Sequence of chain 1.H:
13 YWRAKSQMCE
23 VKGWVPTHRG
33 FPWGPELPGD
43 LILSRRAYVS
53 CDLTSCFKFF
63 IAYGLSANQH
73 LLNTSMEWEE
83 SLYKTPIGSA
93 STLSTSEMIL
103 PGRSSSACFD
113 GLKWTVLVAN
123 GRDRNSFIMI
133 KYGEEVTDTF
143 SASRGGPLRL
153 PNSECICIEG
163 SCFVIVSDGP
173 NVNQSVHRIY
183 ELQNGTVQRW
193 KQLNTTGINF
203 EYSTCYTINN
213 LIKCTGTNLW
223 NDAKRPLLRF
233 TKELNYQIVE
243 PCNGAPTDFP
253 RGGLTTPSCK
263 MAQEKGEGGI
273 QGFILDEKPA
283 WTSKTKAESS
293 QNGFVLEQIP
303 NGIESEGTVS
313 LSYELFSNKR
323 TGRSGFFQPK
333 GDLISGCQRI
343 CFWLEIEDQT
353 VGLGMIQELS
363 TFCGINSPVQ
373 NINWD

The small molecule below binds the protein below.
Small molecule (SMILES): CC(=O)N[C@@H]1[C@@H](O)[C@H](O)[C@@H](CO)O[C@H]1O

Binding-site contacts:
Ligand atom C8 contacts residue ASN196 of chain 1.H at 3.9 Å.
Ligand atom C7 contacts residue ASN196 of chain 1.H at 3.7 Å.
Ligand atom C1 contacts residue THR198 of chain 1.H at 3.3 Å.
Ligand atom C6 contacts residue THR198 of chain 1.H at 4.1 Å.
Ligand atom O5 contacts residue THR198 of chain 1.H at 3.1 Å (h-bond).
Ligand atom O5 contacts residue ASN196 of chain 1.H at 2.3 Å (h-bond).
Ligand atom C4 contacts residue ASN196 of chain 1.H at 4.1 Å.
Ligand atom C3 contacts residue ASN196 of chain 1.H at 3.7 Å.
Ligand atom N2 contacts residue ASN196 of chain 1.H at 2.9 Å (h-bond).
Ligand atom C1 contacts residue ASN196 of chain 1.H at 1.4 Å.
Ligand atom C2 contacts residue ASN196 of chain 1.H at 2.3 Å.
Ligand atom C5 contacts residue THR198 of chain 1.H at 3.4 Å.
Ligand atom C5 contacts residue ASN196 of chain 1.H at 3.6 Å.